Sequence of chain 9.Z:
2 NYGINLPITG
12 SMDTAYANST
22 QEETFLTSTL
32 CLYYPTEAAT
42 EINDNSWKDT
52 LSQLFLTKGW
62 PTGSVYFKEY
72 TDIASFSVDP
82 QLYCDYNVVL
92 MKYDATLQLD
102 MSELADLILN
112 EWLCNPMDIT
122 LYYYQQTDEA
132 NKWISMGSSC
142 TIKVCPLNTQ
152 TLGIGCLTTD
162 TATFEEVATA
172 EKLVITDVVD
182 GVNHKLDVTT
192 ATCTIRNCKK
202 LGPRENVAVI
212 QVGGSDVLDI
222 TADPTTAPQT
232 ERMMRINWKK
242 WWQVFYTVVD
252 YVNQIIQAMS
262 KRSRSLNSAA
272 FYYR

Binding-site contacts:
Ligand atom C3 contacts residue ASN19 of chain 9.Z at 4.4 Å.
Ligand atom C1 contacts residue ASN19 of chain 9.Z at 1.9 Å.
Ligand atom N2 contacts residue ASN19 of chain 9.Z at 4.0 Å.
Ligand atom C5 contacts residue ASN19 of chain 9.Z at 3.4 Å.
Ligand atom O6 contacts residue ASN19 of chain 9.Z at 4.5 Å.
Ligand atom C6 contacts residue ASN19 of chain 9.Z at 4.1 Å.
Ligand atom C2 contacts residue ASN19 of chain 9.Z at 3.4 Å.
Ligand atom O7 contacts residue ASN19 of chain 9.Z at 4.5 Å.
Ligand atom O5 contacts residue ASN19 of chain 9.Z at 2.2 Å (h-bond).

A protein and the small-molecule ligand that binds it are described below.
Small molecule (SMILES): CC(=O)N[C@H]1[C@H](O[C@H]2[C@H](O)[C@@H](NC(C)=O)CO[C@@H]2CO)O[C@H](CO)[C@@H](O)[C@@H]1O